Binding-site contacts:
Ligand atom C4 contacts residue ASN639 of chain 1.G at 4.2 Å.
Ligand atom O5 contacts residue ASN640 of chain 1.G at 3.2 Å (h-bond).
Ligand atom O5 contacts residue ASN639 of chain 1.G at 2.4 Å (h-bond).
Ligand atom O5 contacts residue VAL638 of chain 1.G at 3.2 Å (h-bond).
Ligand atom C6 contacts residue ASN640 of chain 1.G at 3.6 Å.
Ligand atom C1 contacts residue ASN640 of chain 1.G at 3.8 Å.
Ligand atom C7 contacts residue ASN639 of chain 1.G at 3.2 Å.
Ligand atom C5 contacts residue ASN639 of chain 1.G at 3.6 Å.
Ligand atom C1 contacts residue ASN639 of chain 1.G at 1.4 Å.
Ligand atom C3 contacts residue ASN639 of chain 1.G at 3.8 Å.
Ligand atom N2 contacts residue ASN639 of chain 1.G at 2.9 Å (h-bond).
Ligand atom C8 contacts residue ASN639 of chain 1.G at 4.1 Å.
Ligand atom O7 contacts residue ASN639 of chain 1.G at 3.3 Å (h-bond).
Ligand atom O6 contacts residue ASN640 of chain 1.G at 4.2 Å.
Ligand atom C1 contacts residue VAL638 of chain 1.G at 3.5 Å (hydrophobic).
Ligand atom C5 contacts residue ASN640 of chain 1.G at 3.6 Å.
Ligand atom C2 contacts residue ASN639 of chain 1.G at 2.5 Å.

Sequence of chain 1.G:
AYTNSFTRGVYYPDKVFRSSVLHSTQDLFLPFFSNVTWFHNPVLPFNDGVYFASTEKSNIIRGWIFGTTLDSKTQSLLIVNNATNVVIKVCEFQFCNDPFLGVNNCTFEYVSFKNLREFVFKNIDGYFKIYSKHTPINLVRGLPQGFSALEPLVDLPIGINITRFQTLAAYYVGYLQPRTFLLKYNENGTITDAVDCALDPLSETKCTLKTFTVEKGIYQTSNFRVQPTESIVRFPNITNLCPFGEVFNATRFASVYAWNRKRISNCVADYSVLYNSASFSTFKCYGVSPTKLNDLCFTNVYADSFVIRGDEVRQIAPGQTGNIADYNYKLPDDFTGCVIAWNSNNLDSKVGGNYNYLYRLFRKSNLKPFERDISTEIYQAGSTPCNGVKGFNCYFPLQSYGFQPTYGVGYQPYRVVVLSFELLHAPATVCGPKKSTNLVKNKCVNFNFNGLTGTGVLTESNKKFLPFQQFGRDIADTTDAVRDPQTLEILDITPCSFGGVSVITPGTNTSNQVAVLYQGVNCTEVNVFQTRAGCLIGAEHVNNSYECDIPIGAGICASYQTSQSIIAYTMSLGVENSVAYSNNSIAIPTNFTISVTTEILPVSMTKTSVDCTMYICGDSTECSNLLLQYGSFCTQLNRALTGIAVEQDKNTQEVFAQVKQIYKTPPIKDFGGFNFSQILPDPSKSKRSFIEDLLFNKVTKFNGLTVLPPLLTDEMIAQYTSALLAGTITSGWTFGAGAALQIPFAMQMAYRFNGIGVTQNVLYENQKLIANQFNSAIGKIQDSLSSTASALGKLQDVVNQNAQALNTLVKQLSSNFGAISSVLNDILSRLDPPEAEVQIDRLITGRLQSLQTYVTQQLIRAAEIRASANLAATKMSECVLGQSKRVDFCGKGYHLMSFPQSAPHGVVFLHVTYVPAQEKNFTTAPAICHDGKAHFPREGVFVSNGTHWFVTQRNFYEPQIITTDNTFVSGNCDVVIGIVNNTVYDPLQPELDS

A protein and the small-molecule ligand that binds it are described below.
Small molecule (SMILES): CC(=O)N[C@@H]1[C@@H](O)[C@H](O)[C@@H](CO)O[C@H]1O